Binding-site contacts:
Ligand atom O3 contacts residue NAG1 of chain 1.OA at 4.2 Å.
Ligand atom C5 contacts residue SER389 of chain 1.E at 4.0 Å.
Ligand atom C7 contacts residue NAG1 of chain 1.PA at 3.9 Å.
Ligand atom C2 contacts residue NAG1 of chain 1.OA at 4.1 Å.
Ligand atom C8 contacts residue ASN387 of chain 1.E at 3.8 Å.
Ligand atom C2 contacts residue ASN387 of chain 1.E at 2.6 Å.
Ligand atom O6 contacts residue NAG1 of chain 1.PA at 3.9 Å.
Ligand atom C3 contacts residue NAG1 of chain 1.OA at 4.2 Å.
Ligand atom O5 contacts residue SER389 of chain 1.E at 3.6 Å.
Ligand atom N2 contacts residue ASN387 of chain 1.E at 3.0 Å (h-bond).
Ligand atom C7 contacts residue ASN387 of chain 1.E at 3.3 Å.
Ligand atom C1 contacts residue SER389 of chain 1.E at 3.7 Å.
Ligand atom O7 contacts residue NAG1 of chain 1.OA at 3.8 Å.
Ligand atom N2 contacts residue NAG1 of chain 1.OA at 3.0 Å (h-bond).
Ligand atom O6 contacts residue NAG1 of chain 1.OA at 4.4 Å.
Ligand atom C7 contacts residue NAG1 of chain 1.OA at 3.7 Å.
Ligand atom O7 contacts residue NAG1 of chain 1.PA at 3.7 Å.
Ligand atom C1 contacts residue ASN387 of chain 1.E at 1.5 Å.
Ligand atom O5 contacts residue ASN387 of chain 1.E at 2.4 Å (h-bond).
Ligand atom C3 contacts residue ASN387 of chain 1.E at 3.9 Å.
Ligand atom C5 contacts residue ASN387 of chain 1.E at 3.8 Å.
Ligand atom C8 contacts residue NAG1 of chain 1.PA at 3.6 Å.
Ligand atom C8 contacts residue NAG1 of chain 1.OA at 3.4 Å.
Ligand atom C4 contacts residue ASN387 of chain 1.E at 4.3 Å.
Ligand atom O6 contacts residue SER389 of chain 1.E at 3.8 Å.
Ligand atom O7 contacts residue ASN387 of chain 1.E at 3.3 Å (h-bond).

This protein binds this small molecule.
Small molecule (SMILES): CC(=O)N[C@H]1[C@H](O[C@H]2[C@H](O)[C@@H](NC(C)=O)CO[C@@H]2CO)O[C@H](CO)[C@@H](O)[C@@H]1O

Sequence of chain 1.E:
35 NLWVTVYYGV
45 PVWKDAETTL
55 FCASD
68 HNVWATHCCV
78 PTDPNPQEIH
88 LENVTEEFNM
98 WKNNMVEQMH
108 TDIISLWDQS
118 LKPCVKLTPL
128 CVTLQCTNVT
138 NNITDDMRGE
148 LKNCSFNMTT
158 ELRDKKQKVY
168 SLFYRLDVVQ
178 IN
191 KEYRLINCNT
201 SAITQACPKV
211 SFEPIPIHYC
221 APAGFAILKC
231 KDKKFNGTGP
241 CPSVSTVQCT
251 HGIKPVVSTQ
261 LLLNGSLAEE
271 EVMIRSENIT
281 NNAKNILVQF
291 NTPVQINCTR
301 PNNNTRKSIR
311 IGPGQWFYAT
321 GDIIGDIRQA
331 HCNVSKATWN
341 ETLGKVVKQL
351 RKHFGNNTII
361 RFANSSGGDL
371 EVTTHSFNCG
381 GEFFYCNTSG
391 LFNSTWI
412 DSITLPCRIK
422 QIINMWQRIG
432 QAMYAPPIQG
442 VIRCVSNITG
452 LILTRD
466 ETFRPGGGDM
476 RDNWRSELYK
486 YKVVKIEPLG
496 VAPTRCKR